Binding-site contacts:
Ligand atom O5 contacts residue TRP3 of chain 1.A at 3.9 Å.
Ligand atom C1 contacts residue ASN460 of chain 1.A at 1.4 Å.
Ligand atom C8 contacts residue ASN460 of chain 1.A at 4.3 Å.
Ligand atom C7 contacts residue TRP3 of chain 1.A at 4.4 Å (hydrophobic).
Ligand atom C1 contacts residue TRP3 of chain 1.A at 4.3 Å (hydrophobic).
Ligand atom O7 contacts residue TRP3 of chain 1.A at 3.1 Å.
Ligand atom N2 contacts residue ASN460 of chain 1.A at 2.9 Å (h-bond).
Ligand atom C3 contacts residue ASN460 of chain 1.A at 3.8 Å.
Ligand atom C5 contacts residue ASN460 of chain 1.A at 3.7 Å.
Ligand atom C8 contacts residue ASN97 of chain 1.F at 4.1 Å.
Ligand atom O5 contacts residue ASN460 of chain 1.A at 2.4 Å (h-bond).
Ligand atom C2 contacts residue TRP3 of chain 1.A at 4.2 Å (hydrophobic).
Ligand atom O7 contacts residue ASN97 of chain 1.F at 4.2 Å.
Ligand atom C7 contacts residue ASN460 of chain 1.A at 3.2 Å.
Ligand atom O7 contacts residue ASN460 of chain 1.A at 3.1 Å (h-bond).
Ligand atom C2 contacts residue ASN460 of chain 1.A at 2.4 Å.
Ligand atom C4 contacts residue ASN460 of chain 1.A at 4.2 Å.

Sequence of chain 1.A:
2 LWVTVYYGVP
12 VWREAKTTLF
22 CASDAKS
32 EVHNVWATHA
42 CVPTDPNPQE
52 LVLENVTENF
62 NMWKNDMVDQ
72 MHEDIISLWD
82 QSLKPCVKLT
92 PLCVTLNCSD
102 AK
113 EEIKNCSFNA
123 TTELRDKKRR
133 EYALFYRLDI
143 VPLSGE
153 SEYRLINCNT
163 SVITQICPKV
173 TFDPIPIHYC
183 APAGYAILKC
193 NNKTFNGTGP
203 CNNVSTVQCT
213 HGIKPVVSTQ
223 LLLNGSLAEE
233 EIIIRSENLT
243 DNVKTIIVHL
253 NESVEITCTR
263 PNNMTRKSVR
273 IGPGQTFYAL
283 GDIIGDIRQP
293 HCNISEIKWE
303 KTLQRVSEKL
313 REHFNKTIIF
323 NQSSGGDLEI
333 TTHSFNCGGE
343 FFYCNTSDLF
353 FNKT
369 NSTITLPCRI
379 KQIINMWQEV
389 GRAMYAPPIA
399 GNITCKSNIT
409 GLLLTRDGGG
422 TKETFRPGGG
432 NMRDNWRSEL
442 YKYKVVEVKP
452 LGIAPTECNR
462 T

Sequence of chain 1.F:
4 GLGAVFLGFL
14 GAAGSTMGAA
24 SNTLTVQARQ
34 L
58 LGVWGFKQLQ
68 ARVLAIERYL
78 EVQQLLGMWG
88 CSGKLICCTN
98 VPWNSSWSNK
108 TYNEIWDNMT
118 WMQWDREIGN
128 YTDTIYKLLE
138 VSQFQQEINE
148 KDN

The protein below binds the small molecule below.
Small molecule (SMILES): CC(=O)N[C@@H]1[C@@H](O)[C@H](O)[C@@H](CO)O[C@H]1O